A protein and the small-molecule ligand that binds it are described below.
Small molecule (SMILES): [H]/N=C(/N)c1ccc([C@H](NC(=O)OCc2ccccc2)P(=O)(O)O)cc1

Binding-site contacts:
Ligand atom C1 contacts residue ASP171 of chain 1.A at 3.6 Å.
Ligand atom C16 contacts residue GLY194 of chain 1.A at 3.6 Å.
Ligand atom C6 contacts residue SER192 of chain 1.A at 3.8 Å.
Ligand atom P contacts residue HIS40 of chain 1.A at 3.5 Å.
Ligand atom N3 contacts residue SER192 of chain 1.A at 3.2 Å (h-bond).
Ligand atom N2 contacts residue ASP171 of chain 1.A at 2.9 Å (salt-bridge).
Ligand atom N1 contacts residue GLY196 of chain 1.A at 2.8 Å (h-bond).
Ligand atom N2 contacts residue SER172 of chain 1.A at 2.8 Å (h-bond).
Ligand atom O2P contacts residue ASP176 of chain 1.A at 3.5 Å (salt-bridge).
Ligand atom C4 contacts residue GLN174 of chain 1.A at 3.6 Å.
Ligand atom C5 contacts residue SER177 of chain 1.A at 3.5 Å.
Ligand atom N1 contacts residue SER172 of chain 1.A at 3.4 Å (h-bond).
Ligand atom N3 contacts residue SER177 of chain 1.A at 3.2 Å (h-bond).
Ligand atom O2P contacts residue GLY175 of chain 1.A at 2.7 Å (h-bond).
Ligand atom O2P contacts residue GLN174 of chain 1.A at 3.3 Å.
Ligand atom P contacts residue SER177 of chain 1.A at 1.5 Å.
Ligand atom O4 contacts residue SER192 of chain 1.A at 3.8 Å.
Ligand atom C8 contacts residue SER177 of chain 1.A at 2.9 Å.
Ligand atom C2 contacts residue TRP193 of chain 1.A at 3.9 Å (hydrophobic).
Ligand atom C10 contacts residue TRP193 of chain 1.A at 3.7 Å (hydrophobic).
Ligand atom C3 contacts residue GLN174 of chain 1.A at 3.9 Å.
Ligand atom C3 contacts residue GLY196 of chain 1.A at 3.7 Å.
Ligand atom C10 contacts residue LEU81 of chain 1.A at 3.4 Å (hydrophobic).
Ligand atom O2P contacts residue CYS173 of chain 1.A at 3.4 Å (h-bond).
Ligand atom C6 contacts residue SER177 of chain 1.A at 3.3 Å.
Ligand atom C9 contacts residue HIS40 of chain 1.A at 3.5 Å.
Ligand atom C10 contacts residue SER192 of chain 1.A at 3.8 Å.
Ligand atom N3 contacts residue HIS40 of chain 1.A at 3.6 Å.
Ligand atom N2 contacts residue GLY204 of chain 1.A at 3.4 Å.
Ligand atom C15 contacts residue GLY194 of chain 1.A at 3.4 Å.
Ligand atom O1P contacts residue SER177 of chain 1.A at 2.4 Å (h-bond).
Ligand atom C7 contacts residue SER172 of chain 1.A at 3.8 Å.
Ligand atom C7 contacts residue VAL191 of chain 1.A at 3.8 Å (hydrophobic).
Ligand atom N1 contacts residue CYS197 of chain 1.A at 3.7 Å.
Ligand atom O1P contacts residue HIS40 of chain 1.A at 2.8 Å (h-bond).
Ligand atom C1 contacts residue SER172 of chain 1.A at 3.2 Å.
Ligand atom C1 contacts residue TRP193 of chain 1.A at 3.9 Å (hydrophobic).
Ligand atom O4 contacts residue HIS40 of chain 1.A at 3.2 Å (h-bond).
Ligand atom N1 contacts residue ASP171 of chain 1.A at 2.9 Å (salt-bridge).
Ligand atom O2P contacts residue SER177 of chain 1.A at 2.4 Å (h-bond).

Sequence of chain 1.A:
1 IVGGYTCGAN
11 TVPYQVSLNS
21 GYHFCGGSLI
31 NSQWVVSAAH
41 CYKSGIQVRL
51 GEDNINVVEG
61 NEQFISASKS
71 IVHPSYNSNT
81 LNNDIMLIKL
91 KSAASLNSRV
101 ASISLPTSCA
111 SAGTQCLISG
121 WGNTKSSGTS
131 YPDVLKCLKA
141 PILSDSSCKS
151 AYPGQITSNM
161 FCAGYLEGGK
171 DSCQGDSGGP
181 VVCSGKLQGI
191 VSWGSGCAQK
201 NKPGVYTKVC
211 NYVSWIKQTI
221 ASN